This small molecule binds to this protein.
Small molecule (SMILES): COC(=O)c1ccccc1S(=O)(=O)NC(=O)N(C)c1nc(C)nc(OC)n1

Binding-site contacts:
Ligand atom O11 contacts residue VAL111 of chain 2.A at 3.7 Å.
Ligand atom N3' contacts residue ARG292 of chain 3.A at 2.9 Å (salt-bridge).
Ligand atom C2' contacts residue TRP489 of chain 3.A at 3.4 Å (hydrophobic).
Ligand atom O4' contacts residue ARG292 of chain 3.A at 2.8 Å (salt-bridge).
Ligand atom C7' contacts residue VAL486 of chain 3.A at 3.7 Å (hydrophobic).
Ligand atom C5' contacts residue ARG292 of chain 3.A at 3.6 Å.
Ligand atom C5' contacts residue FAD1 of chain 3.F at 3.6 Å.
Ligand atom N5' contacts residue TRP489 of chain 3.A at 3.5 Å (h-bond).
Ligand atom C4 contacts residue MET115 of chain 2.A at 3.5 Å (hydrophobic).
Ligand atom C6 contacts residue PHE121 of chain 2.A at 3.2 Å (hydrophobic).
Ligand atom C4' contacts residue TRP489 of chain 3.A at 3.6 Å (hydrophobic).
Ligand atom C5 contacts residue ALA120 of chain 2.A at 3.5 Å (hydrophobic).
Ligand atom N3' contacts residue TRP489 of chain 3.A at 3.3 Å.
Ligand atom C3 contacts residue SER568 of chain 3.A at 3.4 Å.
Ligand atom S7 contacts residue SER568 of chain 3.A at 3.6 Å (h-bond).
Ligand atom O9 contacts residue ARG292 of chain 3.A at 2.7 Å (salt-bridge).
Ligand atom N5' contacts residue MET485 of chain 3.A at 3.8 Å.
Ligand atom O7A contacts residue PRO112 of chain 2.A at 3.3 Å.
Ligand atom C4' contacts residue ARG292 of chain 3.A at 3.3 Å.
Ligand atom O7A contacts residue LYS171 of chain 2.A at 3.1 Å.
Ligand atom C10 contacts residue LYS171 of chain 2.A at 3.5 Å.
Ligand atom C4 contacts residue ASP291 of chain 3.A at 3.2 Å.
Ligand atom C13 contacts residue GLN122 of chain 2.A at 3.4 Å.
Ligand atom C13 contacts residue ALA37 of chain 2.A at 3.6 Å (hydrophobic).
Ligand atom C10 contacts residue GLY36 of chain 2.A at 3.0 Å.
Ligand atom C5 contacts residue ASP291 of chain 3.A at 3.4 Å.
Ligand atom C9 contacts residue TRP489 of chain 3.A at 3.7 Å (hydrophobic).
Ligand atom O9 contacts residue SER568 of chain 3.A at 3.3 Å (h-bond).
Ligand atom C10 contacts residue TRP489 of chain 3.A at 3.7 Å (hydrophobic).
Ligand atom N1' contacts residue TRP489 of chain 3.A at 3.7 Å.
Ligand atom N1' contacts residue GLY36 of chain 2.A at 3.3 Å.
Ligand atom O7B contacts residue SER568 of chain 3.A at 2.5 Å (h-bond).
Ligand atom C5' contacts residue MET266 of chain 3.A at 3.6 Å (hydrophobic).
Ligand atom O12 contacts residue PHE121 of chain 2.A at 3.6 Å.
Ligand atom C6' contacts residue TRP489 of chain 3.A at 3.7 Å (hydrophobic).
Ligand atom C6 contacts residue VAL111 of chain 2.A at 3.5 Å (hydrophobic).
Ligand atom N8 contacts residue LYS171 of chain 2.A at 3.6 Å.
Ligand atom C7' contacts residue MET485 of chain 3.A at 3.6 Å (hydrophobic).
Ligand atom C5 contacts residue PHE121 of chain 2.A at 3.7 Å (hydrophobic).
Ligand atom N10 contacts residue TRP489 of chain 3.A at 3.5 Å.

Sequence of chain 3.A:
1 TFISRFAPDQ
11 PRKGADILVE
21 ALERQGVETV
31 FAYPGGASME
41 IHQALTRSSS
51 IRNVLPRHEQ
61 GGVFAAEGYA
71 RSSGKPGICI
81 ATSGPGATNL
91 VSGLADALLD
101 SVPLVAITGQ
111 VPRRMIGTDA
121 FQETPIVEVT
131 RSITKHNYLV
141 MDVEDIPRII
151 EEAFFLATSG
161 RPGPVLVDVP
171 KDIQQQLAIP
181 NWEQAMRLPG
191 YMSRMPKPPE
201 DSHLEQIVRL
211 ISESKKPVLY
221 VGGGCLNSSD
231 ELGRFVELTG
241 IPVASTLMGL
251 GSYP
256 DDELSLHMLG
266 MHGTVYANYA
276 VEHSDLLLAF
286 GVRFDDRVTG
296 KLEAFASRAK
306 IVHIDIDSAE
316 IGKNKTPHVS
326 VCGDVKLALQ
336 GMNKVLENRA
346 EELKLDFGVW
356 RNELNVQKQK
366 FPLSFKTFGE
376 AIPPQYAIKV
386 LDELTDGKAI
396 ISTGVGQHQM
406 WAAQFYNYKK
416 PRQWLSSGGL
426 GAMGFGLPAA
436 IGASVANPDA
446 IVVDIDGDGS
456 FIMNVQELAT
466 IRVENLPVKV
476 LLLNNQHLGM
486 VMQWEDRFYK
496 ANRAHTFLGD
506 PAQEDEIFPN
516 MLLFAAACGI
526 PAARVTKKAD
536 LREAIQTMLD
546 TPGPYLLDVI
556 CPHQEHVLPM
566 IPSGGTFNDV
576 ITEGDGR

Sequence of chain 2.A:
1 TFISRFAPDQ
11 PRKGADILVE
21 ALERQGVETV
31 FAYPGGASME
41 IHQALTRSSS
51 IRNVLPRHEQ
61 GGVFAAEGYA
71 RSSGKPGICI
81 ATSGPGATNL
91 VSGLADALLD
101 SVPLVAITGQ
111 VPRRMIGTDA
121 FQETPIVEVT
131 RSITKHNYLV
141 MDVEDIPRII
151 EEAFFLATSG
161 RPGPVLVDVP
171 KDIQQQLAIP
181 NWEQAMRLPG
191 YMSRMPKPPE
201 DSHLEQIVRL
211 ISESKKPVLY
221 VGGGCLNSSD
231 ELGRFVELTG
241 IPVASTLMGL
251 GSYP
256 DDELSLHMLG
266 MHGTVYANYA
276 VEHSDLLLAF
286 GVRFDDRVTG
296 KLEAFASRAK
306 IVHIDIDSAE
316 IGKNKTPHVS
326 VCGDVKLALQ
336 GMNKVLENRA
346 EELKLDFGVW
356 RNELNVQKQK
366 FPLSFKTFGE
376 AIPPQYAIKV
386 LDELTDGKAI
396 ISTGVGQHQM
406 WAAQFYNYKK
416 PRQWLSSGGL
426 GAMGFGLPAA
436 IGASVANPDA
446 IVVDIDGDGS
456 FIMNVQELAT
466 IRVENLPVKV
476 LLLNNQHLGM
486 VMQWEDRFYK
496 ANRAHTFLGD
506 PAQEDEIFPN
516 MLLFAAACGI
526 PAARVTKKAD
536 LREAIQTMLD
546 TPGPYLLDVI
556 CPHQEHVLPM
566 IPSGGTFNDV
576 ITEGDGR